Sequence of chain 1.A:
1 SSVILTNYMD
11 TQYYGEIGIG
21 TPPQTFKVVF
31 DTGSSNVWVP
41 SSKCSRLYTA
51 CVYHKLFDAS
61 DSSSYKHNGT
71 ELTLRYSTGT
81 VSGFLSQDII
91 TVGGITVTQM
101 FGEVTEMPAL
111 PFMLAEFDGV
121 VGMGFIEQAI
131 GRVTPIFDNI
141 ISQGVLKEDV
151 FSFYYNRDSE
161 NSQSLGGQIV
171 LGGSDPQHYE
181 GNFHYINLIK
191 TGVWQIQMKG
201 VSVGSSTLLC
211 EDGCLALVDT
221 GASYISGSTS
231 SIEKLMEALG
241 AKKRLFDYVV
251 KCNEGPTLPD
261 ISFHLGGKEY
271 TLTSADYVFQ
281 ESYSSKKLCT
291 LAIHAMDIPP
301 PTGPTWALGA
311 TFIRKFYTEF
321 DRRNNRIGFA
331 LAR

The protein below binds the small molecule below.
Small molecule (SMILES): CC(=O)N[C@@H]1[C@@H](O)[C@H](O)[C@@H](CO)O[C@H]1O

Binding-site contacts:
Ligand atom O7 contacts residue ASN68 of chain 1.A at 3.0 Å (h-bond).
Ligand atom C7 contacts residue ASN68 of chain 1.A at 3.3 Å.
Ligand atom C5 contacts residue ASN68 of chain 1.A at 3.7 Å.
Ligand atom C4 contacts residue ASN68 of chain 1.A at 4.2 Å.
Ligand atom C8 contacts residue ASN68 of chain 1.A at 3.5 Å.
Ligand atom C3 contacts residue ASN68 of chain 1.A at 3.8 Å.
Ligand atom N2 contacts residue ASN68 of chain 1.A at 2.9 Å (h-bond).
Ligand atom N2 contacts residue THR70 of chain 1.A at 3.9 Å.
Ligand atom C2 contacts residue THR70 of chain 1.A at 4.4 Å.
Ligand atom O7 contacts residue HIS67 of chain 1.A at 3.8 Å.
Ligand atom C1 contacts residue THR70 of chain 1.A at 4.0 Å.
Ligand atom O5 contacts residue ASN68 of chain 1.A at 2.4 Å (h-bond).
Ligand atom C2 contacts residue ASN68 of chain 1.A at 2.4 Å.
Ligand atom C1 contacts residue ASN68 of chain 1.A at 1.4 Å.